Binding-site contacts:
Ligand atom O7 contacts residue ASN211 of chain 1.A at 3.4 Å (h-bond).
Ligand atom C2 contacts residue THR213 of chain 1.A at 3.5 Å.
Ligand atom C3 contacts residue ASN211 of chain 1.A at 3.8 Å.
Ligand atom O7 contacts residue GLN214 of chain 1.A at 3.7 Å.
Ligand atom C2 contacts residue ASN211 of chain 1.A at 2.5 Å.
Ligand atom C6 contacts residue GLN188 of chain 1.A at 3.7 Å.
Ligand atom C1 contacts residue THR213 of chain 1.A at 3.9 Å.
Ligand atom O5 contacts residue ASN211 of chain 1.A at 2.4 Å (h-bond).
Ligand atom C8 contacts residue PRO242 of chain 1.A at 3.9 Å (hydrophobic).
Ligand atom O7 contacts residue PRO242 of chain 1.A at 4.4 Å.
Ligand atom O7 contacts residue THR213 of chain 1.A at 3.9 Å.
Ligand atom C5 contacts residue THR213 of chain 1.A at 3.8 Å.
Ligand atom C8 contacts residue ASN211 of chain 1.A at 4.5 Å.
Ligand atom O4 contacts residue GLN188 of chain 1.A at 4.4 Å.
Ligand atom O6 contacts residue VAL197 of chain 1.A at 4.1 Å.
Ligand atom O5 contacts residue THR213 of chain 1.A at 3.2 Å (h-bond).
Ligand atom O3 contacts residue NAG1 of chain 1.M at 3.7 Å.
Ligand atom C4 contacts residue THR213 of chain 1.A at 3.5 Å.
Ligand atom C4 contacts residue ASN211 of chain 1.A at 4.2 Å.
Ligand atom N2 contacts residue ASN211 of chain 1.A at 2.8 Å (h-bond).
Ligand atom C3 contacts residue THR213 of chain 1.A at 4.0 Å.
Ligand atom O6 contacts residue THR213 of chain 1.A at 4.4 Å.
Ligand atom C1 contacts residue ASN211 of chain 1.A at 1.5 Å.
Ligand atom C7 contacts residue PRO242 of chain 1.A at 4.2 Å (hydrophobic).
Ligand atom O6 contacts residue GLN188 of chain 1.A at 4.3 Å.
Ligand atom C5 contacts residue ASN211 of chain 1.A at 3.6 Å.
Ligand atom C7 contacts residue ASN211 of chain 1.A at 3.4 Å.
Ligand atom O3 contacts residue THR213 of chain 1.A at 4.0 Å.
Ligand atom C6 contacts residue THR213 of chain 1.A at 4.2 Å.

The protein below binds the small molecule below.
Small molecule (SMILES): CC(=O)N[C@@H]1[C@@H](O)[C@H](O)[C@@H](CO)O[C@H]1O

Sequence of chain 1.A:
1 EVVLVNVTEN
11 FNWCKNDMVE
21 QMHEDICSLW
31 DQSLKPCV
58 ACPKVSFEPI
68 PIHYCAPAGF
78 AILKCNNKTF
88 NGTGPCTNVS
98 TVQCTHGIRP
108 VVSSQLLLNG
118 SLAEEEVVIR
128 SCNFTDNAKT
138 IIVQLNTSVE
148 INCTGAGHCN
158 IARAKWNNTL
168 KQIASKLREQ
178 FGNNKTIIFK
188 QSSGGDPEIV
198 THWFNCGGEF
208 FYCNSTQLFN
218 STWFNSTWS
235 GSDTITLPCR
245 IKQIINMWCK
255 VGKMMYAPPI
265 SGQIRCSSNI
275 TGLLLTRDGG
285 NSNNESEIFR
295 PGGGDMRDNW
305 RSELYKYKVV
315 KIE